A small-molecule ligand and the protein it binds are described below.
Small molecule (SMILES): CC(=O)N[C@H]1[C@H](O[C@H]2[C@H](O)[C@@H](NC(C)=O)CO[C@@H]2CO)O[C@H](CO)[C@@H](O)[C@@H]1O

Binding-site contacts:
Ligand atom C5 contacts residue ASN19 of chain 38.S at 3.4 Å.
Ligand atom C1 contacts residue ASN19 of chain 38.S at 1.9 Å.
Ligand atom N2 contacts residue ASN19 of chain 38.S at 4.1 Å.
Ligand atom C8 contacts residue TYR17 of chain 38.S at 4.2 Å (hydrophobic).
Ligand atom O5 contacts residue ASN19 of chain 38.S at 2.2 Å (h-bond).
Ligand atom C3 contacts residue ASN19 of chain 38.S at 4.4 Å.
Ligand atom C6 contacts residue ASN19 of chain 38.S at 4.1 Å.
Ligand atom O6 contacts residue ASN19 of chain 38.S at 4.4 Å.
Ligand atom C2 contacts residue ASN19 of chain 38.S at 3.4 Å.

Sequence of chain 38.S:
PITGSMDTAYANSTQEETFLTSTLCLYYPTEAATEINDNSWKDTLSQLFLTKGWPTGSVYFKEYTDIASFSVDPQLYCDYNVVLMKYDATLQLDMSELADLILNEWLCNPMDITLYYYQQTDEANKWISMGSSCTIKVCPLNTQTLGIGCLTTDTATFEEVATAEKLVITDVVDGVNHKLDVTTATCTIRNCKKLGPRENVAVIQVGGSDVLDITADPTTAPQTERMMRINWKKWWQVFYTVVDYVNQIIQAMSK